Sequence of chain 1.A:
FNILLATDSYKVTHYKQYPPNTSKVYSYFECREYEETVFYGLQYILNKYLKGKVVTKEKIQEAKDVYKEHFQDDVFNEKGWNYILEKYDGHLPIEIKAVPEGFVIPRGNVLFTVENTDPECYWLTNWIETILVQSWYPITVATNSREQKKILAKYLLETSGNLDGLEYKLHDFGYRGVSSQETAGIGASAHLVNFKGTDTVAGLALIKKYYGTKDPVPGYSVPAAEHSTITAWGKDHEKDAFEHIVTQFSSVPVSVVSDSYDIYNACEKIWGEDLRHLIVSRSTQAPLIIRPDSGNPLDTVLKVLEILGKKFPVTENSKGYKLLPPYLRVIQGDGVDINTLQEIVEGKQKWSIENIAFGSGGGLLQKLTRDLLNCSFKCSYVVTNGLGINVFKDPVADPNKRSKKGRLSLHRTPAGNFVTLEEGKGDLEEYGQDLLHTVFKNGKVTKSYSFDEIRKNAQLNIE

A small-molecule ligand and the protein it binds are described below.
Small molecule (SMILES): O=C(/C=C/c1cccnc1)NCCCCC1CCN(C(=O)c2ccccc2)CC1

Sequence of chain 1.B:
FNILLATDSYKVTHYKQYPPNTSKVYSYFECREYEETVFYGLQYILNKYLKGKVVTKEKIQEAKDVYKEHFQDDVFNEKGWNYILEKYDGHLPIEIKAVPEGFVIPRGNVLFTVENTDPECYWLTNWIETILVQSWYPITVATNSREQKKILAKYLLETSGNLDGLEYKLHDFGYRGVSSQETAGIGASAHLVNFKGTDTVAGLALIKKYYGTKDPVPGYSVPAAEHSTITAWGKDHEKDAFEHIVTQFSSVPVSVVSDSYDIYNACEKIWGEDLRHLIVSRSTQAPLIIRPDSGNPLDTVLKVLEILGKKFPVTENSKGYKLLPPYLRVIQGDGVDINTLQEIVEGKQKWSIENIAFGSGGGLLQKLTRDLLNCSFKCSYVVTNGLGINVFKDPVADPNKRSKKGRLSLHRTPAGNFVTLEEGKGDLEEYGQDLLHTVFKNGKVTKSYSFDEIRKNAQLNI

Binding-site contacts:
Ligand atom CAE contacts residue ASN377 of chain 1.A at 3.7 Å.
Ligand atom CAL contacts residue ARG349 of chain 1.A at 3.7 Å.
Ligand atom CAJ contacts residue ASP219 of chain 1.A at 3.3 Å.
Ligand atom CAN contacts residue VAL242 of chain 1.A at 3.7 Å (hydrophobic).
Ligand atom NAV contacts residue ARG196 of chain 1.A at 3.7 Å.
Ligand atom CAZ contacts residue PHE193 of chain 1.A at 3.6 Å (hydrophobic).
Ligand atom CAH contacts residue ASP219 of chain 1.A at 3.7 Å.
Ligand atom CAJ contacts residue TYR18 of chain 1.B at 3.7 Å (hydrophobic).
Ligand atom CAM contacts residue TYR18 of chain 1.B at 3.5 Å (hydrophobic).
Ligand atom NAW contacts residue ALA244 of chain 1.A at 3.6 Å.
Ligand atom CAE contacts residue ARG349 of chain 1.A at 3.6 Å.
Ligand atom OAB contacts residue PRO307 of chain 1.A at 3.5 Å.
Ligand atom CAG contacts residue ARG349 of chain 1.A at 3.4 Å.
Ligand atom CAG contacts residue VAL350 of chain 1.A at 3.4 Å (hydrophobic).
Ligand atom CAE contacts residue ILE378 of chain 1.A at 3.5 Å (hydrophobic).
Ligand atom CAI contacts residue ARG196 of chain 1.A at 3.2 Å.
Ligand atom CAJ contacts residue PHE193 of chain 1.A at 3.7 Å (hydrophobic).
Ligand atom CAF contacts residue LYS189 of chain 1.A at 3.4 Å.
Ligand atom CAD contacts residue PHE193 of chain 1.A at 3.2 Å (hydrophobic).
Ligand atom NAV contacts residue TYR18 of chain 1.B at 3.1 Å (h-bond).
Ligand atom CAC contacts residue PHE193 of chain 1.A at 3.3 Å (hydrophobic).
Ligand atom CAF contacts residue ARG349 of chain 1.A at 3.6 Å.
Ligand atom OAA contacts residue ALA244 of chain 1.A at 3.6 Å.
Ligand atom CAI contacts residue TYR18 of chain 1.B at 3.4 Å (hydrophobic).
Ligand atom OAA contacts residue ARG311 of chain 1.A at 3.5 Å.
Ligand atom CAF contacts residue GLU376 of chain 1.A at 3.3 Å.
Ligand atom CAE contacts residue LYS189 of chain 1.A at 3.7 Å.
Ligand atom CAG contacts residue ALA379 of chain 1.A at 3.5 Å (hydrophobic).
Ligand atom CAX contacts residue PHE193 of chain 1.A at 3.6 Å (hydrophobic).
Ligand atom OAA contacts residue SER275 of chain 1.A at 2.7 Å (h-bond).
Ligand atom CAM contacts residue PHE193 of chain 1.A at 3.7 Å (hydrophobic).
Ligand atom CAE contacts residue GLU376 of chain 1.A at 3.6 Å.
Ligand atom CAM contacts residue ARG311 of chain 1.A at 3.3 Å.
Ligand atom CAP contacts residue SER275 of chain 1.A at 3.5 Å.
Ligand atom CAH contacts residue TYR18 of chain 1.B at 3.5 Å (hydrophobic).
Ligand atom CAZ contacts residue TYR18 of chain 1.B at 3.7 Å (hydrophobic).
Ligand atom CAQ contacts residue HIS191 of chain 1.A at 3.7 Å.
Ligand atom CAP contacts residue VAL242 of chain 1.A at 3.6 Å (hydrophobic).
Ligand atom CAO contacts residue VAL242 of chain 1.A at 3.6 Å (hydrophobic).
Ligand atom CAX contacts residue ALA244 of chain 1.A at 3.5 Å (hydrophobic).